A protein and the small-molecule ligand that binds it are described below.
Small molecule (SMILES): CC1=N[C@@H]2[C@@H](O)[C@@H](O)[C@@H](CO)O[C@@H]2S1

Sequence of chain 1.A:
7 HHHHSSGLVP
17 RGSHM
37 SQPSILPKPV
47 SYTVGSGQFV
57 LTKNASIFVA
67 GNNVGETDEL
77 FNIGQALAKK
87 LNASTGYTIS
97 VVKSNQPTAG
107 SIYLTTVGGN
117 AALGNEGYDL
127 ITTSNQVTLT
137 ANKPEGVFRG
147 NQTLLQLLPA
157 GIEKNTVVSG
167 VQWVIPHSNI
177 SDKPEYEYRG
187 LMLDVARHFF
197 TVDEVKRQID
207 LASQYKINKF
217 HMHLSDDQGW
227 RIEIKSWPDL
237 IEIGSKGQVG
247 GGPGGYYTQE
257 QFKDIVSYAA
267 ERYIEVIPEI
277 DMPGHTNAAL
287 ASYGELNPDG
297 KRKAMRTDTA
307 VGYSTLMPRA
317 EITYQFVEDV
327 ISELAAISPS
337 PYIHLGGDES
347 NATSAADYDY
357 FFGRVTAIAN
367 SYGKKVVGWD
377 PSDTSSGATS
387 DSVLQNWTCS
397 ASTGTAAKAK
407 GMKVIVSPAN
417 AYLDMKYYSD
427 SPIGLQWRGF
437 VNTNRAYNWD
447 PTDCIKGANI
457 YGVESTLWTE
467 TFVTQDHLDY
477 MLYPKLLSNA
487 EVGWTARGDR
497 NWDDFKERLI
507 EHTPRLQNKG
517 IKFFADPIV

Binding-site contacts:
Ligand atom C7 contacts residue TRP464 of chain 1.A at 3.4 Å (hydrophobic).
Ligand atom C5 contacts residue TRP464 of chain 1.A at 3.5 Å (hydrophobic).
Ligand atom C6 contacts residue ASP420 of chain 1.A at 3.3 Å.
Ligand atom C4 contacts residue ARG193 of chain 1.A at 3.7 Å.
Ligand atom O6 contacts residue TRP433 of chain 1.A at 2.7 Å (h-bond).
Ligand atom C4 contacts residue TRP464 of chain 1.A at 3.5 Å (hydrophobic).
Ligand atom O5 contacts residue TRP433 of chain 1.A at 3.2 Å.
Ligand atom C6 contacts residue TRP464 of chain 1.A at 3.6 Å (hydrophobic).
Ligand atom S1 contacts residue TYR418 of chain 1.A at 3.1 Å (h-bond).
Ligand atom C3 contacts residue TRP464 of chain 1.A at 3.6 Å (hydrophobic).
Ligand atom N2 contacts residue GLU345 of chain 1.A at 3.3 Å (salt-bridge).
Ligand atom C7 contacts residue ASP344 of chain 1.A at 3.5 Å.
Ligand atom C6 contacts residue TRP433 of chain 1.A at 3.4 Å (hydrophobic).
Ligand atom S1 contacts residue TRP393 of chain 1.A at 3.9 Å.
Ligand atom C8 contacts residue ASP344 of chain 1.A at 3.6 Å.
Ligand atom O6 contacts residue LEU431 of chain 1.A at 3.9 Å.
Ligand atom C3 contacts residue ARG193 of chain 1.A at 3.9 Å.
Ligand atom O4 contacts residue VAL307 of chain 1.A at 3.8 Å.
Ligand atom N2 contacts residue ASP344 of chain 1.A at 2.7 Å (salt-bridge).
Ligand atom O3 contacts residue HIS281 of chain 1.A at 3.4 Å.
Ligand atom C8 contacts residue TYR418 of chain 1.A at 3.7 Å (hydrophobic).
Ligand atom C1 contacts residue TRP433 of chain 1.A at 3.6 Å (hydrophobic).
Ligand atom O4 contacts residue GLU466 of chain 1.A at 2.6 Å (salt-bridge).
Ligand atom S1 contacts residue TRP433 of chain 1.A at 3.6 Å.
Ligand atom C2 contacts residue ASP344 of chain 1.A at 3.8 Å.
Ligand atom O6 contacts residue TRP464 of chain 1.A at 3.6 Å.
Ligand atom C2 contacts residue GLU345 of chain 1.A at 3.2 Å.
Ligand atom O3 contacts residue ARG193 of chain 1.A at 2.9 Å (salt-bridge).
Ligand atom C7 contacts residue TYR418 of chain 1.A at 3.8 Å (hydrophobic).
Ligand atom O3 contacts residue TRP464 of chain 1.A at 3.5 Å.
Ligand atom C6 contacts residue LEU431 of chain 1.A at 3.6 Å (hydrophobic).
Ligand atom O4 contacts residue ARG193 of chain 1.A at 3.6 Å.
Ligand atom C4 contacts residue GLU466 of chain 1.A at 3.4 Å.
Ligand atom C8 contacts residue TRP393 of chain 1.A at 3.5 Å (hydrophobic).
Ligand atom O6 contacts residue TYR418 of chain 1.A at 3.8 Å.
Ligand atom C8 contacts residue TRP375 of chain 1.A at 3.9 Å (hydrophobic).
Ligand atom O6 contacts residue ASP420 of chain 1.A at 2.7 Å (salt-bridge).
Ligand atom C6 contacts residue GLU466 of chain 1.A at 3.9 Å.
Ligand atom C1 contacts residue GLU345 of chain 1.A at 3.5 Å.
Ligand atom O6 contacts residue MET421 of chain 1.A at 3.6 Å.